Binding-site contacts:
Ligand atom O5 contacts residue ASN241 of chain 1.A at 2.3 Å (h-bond).
Ligand atom C3 contacts residue ASN241 of chain 1.A at 3.8 Å.
Ligand atom O5 contacts residue ALA244 of chain 1.A at 3.8 Å.
Ligand atom C7 contacts residue ASN241 of chain 1.A at 3.1 Å.
Ligand atom C7 contacts residue TRP384 of chain 1.A at 4.1 Å (hydrophobic).
Ligand atom O6 contacts residue ALA244 of chain 1.A at 3.5 Å.
Ligand atom N2 contacts residue TRP384 of chain 1.A at 4.4 Å.
Ligand atom O5 contacts residue TRP384 of chain 1.A at 3.7 Å.
Ligand atom C1 contacts residue ASN241 of chain 1.A at 1.4 Å.
Ligand atom N2 contacts residue ASN241 of chain 1.A at 2.9 Å (h-bond).
Ligand atom C8 contacts residue ASN241 of chain 1.A at 4.4 Å.
Ligand atom C5 contacts residue ASN241 of chain 1.A at 3.6 Å.
Ligand atom C2 contacts residue ASN241 of chain 1.A at 2.5 Å.
Ligand atom C6 contacts residue TRP384 of chain 1.A at 4.3 Å (hydrophobic).
Ligand atom O7 contacts residue ASN241 of chain 1.A at 3.0 Å (h-bond).
Ligand atom C4 contacts residue TRP384 of chain 1.A at 4.4 Å (hydrophobic).
Ligand atom O6 contacts residue LYS388 of chain 1.A at 3.8 Å.
Ligand atom C5 contacts residue TRP384 of chain 1.A at 4.4 Å (hydrophobic).
Ligand atom C4 contacts residue ASN241 of chain 1.A at 4.2 Å.
Ligand atom C2 contacts residue TRP384 of chain 1.A at 3.8 Å (hydrophobic).
Ligand atom O7 contacts residue ILE240 of chain 1.A at 4.4 Å.
Ligand atom C6 contacts residue ALA244 of chain 1.A at 4.4 Å (hydrophobic).
Ligand atom O7 contacts residue TRP384 of chain 1.A at 3.1 Å.
Ligand atom C1 contacts residue TRP384 of chain 1.A at 4.1 Å (hydrophobic).
Ligand atom C1 contacts residue ALA244 of chain 1.A at 4.4 Å (hydrophobic).

This protein binds this small molecule.
Small molecule (SMILES): CC(=O)N[C@H]1[C@H](O[C@H]2[C@H](O)[C@@H](NC(C)=O)CO[C@@H]2CO)O[C@H](CO)[C@@H](O)[C@@H]1O

Sequence of chain 1.A:
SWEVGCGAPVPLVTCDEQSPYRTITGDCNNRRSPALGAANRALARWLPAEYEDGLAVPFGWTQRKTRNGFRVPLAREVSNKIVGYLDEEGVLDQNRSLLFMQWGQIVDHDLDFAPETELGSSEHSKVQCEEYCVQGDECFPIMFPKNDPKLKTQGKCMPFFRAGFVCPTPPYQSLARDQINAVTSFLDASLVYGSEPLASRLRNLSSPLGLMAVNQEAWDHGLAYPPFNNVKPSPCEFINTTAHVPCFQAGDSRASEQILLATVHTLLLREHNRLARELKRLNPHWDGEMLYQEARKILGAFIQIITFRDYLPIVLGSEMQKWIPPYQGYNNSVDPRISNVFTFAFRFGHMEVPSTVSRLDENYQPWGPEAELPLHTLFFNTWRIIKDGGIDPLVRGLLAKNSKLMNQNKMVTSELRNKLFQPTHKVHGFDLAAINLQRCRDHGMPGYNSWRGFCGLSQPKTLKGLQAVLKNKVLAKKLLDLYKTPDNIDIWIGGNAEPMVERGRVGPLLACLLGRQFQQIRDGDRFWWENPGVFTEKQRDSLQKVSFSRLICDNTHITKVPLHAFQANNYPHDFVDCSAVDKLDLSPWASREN